Sequence of chain 1.D:
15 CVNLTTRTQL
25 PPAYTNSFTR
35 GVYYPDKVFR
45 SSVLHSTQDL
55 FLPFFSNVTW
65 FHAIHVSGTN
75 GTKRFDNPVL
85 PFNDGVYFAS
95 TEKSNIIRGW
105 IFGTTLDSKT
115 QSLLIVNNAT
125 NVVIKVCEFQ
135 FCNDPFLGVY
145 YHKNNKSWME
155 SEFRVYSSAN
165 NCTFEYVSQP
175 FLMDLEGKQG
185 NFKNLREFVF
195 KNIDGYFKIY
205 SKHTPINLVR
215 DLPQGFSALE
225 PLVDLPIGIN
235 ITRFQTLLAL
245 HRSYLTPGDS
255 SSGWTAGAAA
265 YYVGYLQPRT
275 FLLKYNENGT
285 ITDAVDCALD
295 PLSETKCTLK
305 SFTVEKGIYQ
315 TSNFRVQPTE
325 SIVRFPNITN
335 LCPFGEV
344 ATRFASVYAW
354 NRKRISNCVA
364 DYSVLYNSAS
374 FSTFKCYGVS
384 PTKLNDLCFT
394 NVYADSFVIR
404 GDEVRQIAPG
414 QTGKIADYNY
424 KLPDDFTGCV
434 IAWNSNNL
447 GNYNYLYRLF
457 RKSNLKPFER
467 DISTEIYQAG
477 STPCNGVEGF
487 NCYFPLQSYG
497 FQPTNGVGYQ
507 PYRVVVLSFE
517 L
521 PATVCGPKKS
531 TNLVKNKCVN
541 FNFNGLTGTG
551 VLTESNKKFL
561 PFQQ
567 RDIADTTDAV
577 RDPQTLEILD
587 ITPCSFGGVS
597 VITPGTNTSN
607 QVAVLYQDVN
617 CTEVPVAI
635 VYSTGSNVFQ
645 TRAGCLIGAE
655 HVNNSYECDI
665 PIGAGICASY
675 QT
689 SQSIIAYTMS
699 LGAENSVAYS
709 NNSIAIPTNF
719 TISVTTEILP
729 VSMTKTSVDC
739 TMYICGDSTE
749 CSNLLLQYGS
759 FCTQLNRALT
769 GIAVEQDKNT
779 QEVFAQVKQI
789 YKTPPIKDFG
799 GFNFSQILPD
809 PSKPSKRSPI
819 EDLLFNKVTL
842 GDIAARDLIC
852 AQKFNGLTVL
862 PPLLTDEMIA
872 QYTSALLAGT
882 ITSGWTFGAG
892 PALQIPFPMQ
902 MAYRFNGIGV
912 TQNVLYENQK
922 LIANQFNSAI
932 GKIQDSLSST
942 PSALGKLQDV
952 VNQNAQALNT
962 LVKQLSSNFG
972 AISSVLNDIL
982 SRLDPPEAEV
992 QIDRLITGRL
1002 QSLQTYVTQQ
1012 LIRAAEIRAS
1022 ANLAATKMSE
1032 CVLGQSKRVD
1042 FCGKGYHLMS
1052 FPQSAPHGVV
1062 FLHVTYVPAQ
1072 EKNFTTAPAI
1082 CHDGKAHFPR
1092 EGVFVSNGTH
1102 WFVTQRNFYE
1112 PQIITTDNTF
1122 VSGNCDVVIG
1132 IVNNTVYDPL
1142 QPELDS

The small molecule below binds the protein below.
Small molecule (SMILES): CC(=O)N[C@H]1[C@H](O[C@H]2[C@H](O)[C@@H](NC(C)=O)CO[C@@H]2CO)O[C@H](CO)[C@@H](O)[C@@H]1O

Binding-site contacts:
Ligand atom C7 contacts residue HIS1101 of chain 1.D at 4.4 Å.
Ligand atom C2 contacts residue ASN1098 of chain 1.D at 2.5 Å.
Ligand atom C6 contacts residue PHE1103 of chain 1.D at 3.8 Å (hydrophobic).
Ligand atom C1 contacts residue THR1100 of chain 1.D at 4.5 Å.
Ligand atom C5 contacts residue PHE1103 of chain 1.D at 4.2 Å (hydrophobic).
Ligand atom C7 contacts residue ASN1098 of chain 1.D at 3.2 Å.
Ligand atom C3 contacts residue ASN1098 of chain 1.D at 3.8 Å.
Ligand atom C2 contacts residue THR1100 of chain 1.D at 4.3 Å.
Ligand atom N2 contacts residue HIS1101 of chain 1.D at 3.7 Å.
Ligand atom O7 contacts residue ASN1098 of chain 1.D at 3.2 Å (h-bond).
Ligand atom C3 contacts residue THR1100 of chain 1.D at 4.0 Å.
Ligand atom N2 contacts residue THR1100 of chain 1.D at 3.8 Å.
Ligand atom C1 contacts residue ASN1098 of chain 1.D at 1.4 Å.
Ligand atom O5 contacts residue PHE1103 of chain 1.D at 4.2 Å.
Ligand atom C2 contacts residue HIS1101 of chain 1.D at 4.3 Å.
Ligand atom C4 contacts residue HIS1101 of chain 1.D at 3.9 Å.
Ligand atom O4 contacts residue HIS1101 of chain 1.D at 3.5 Å (h-bond).
Ligand atom O5 contacts residue ASN1098 of chain 1.D at 2.4 Å (h-bond).
Ligand atom C5 contacts residue HIS1101 of chain 1.D at 3.8 Å.
Ligand atom C5 contacts residue ASN1098 of chain 1.D at 3.6 Å.
Ligand atom C4 contacts residue ASN1098 of chain 1.D at 4.2 Å.
Ligand atom C8 contacts residue ASN1098 of chain 1.D at 3.9 Å.
Ligand atom C3 contacts residue HIS1101 of chain 1.D at 3.9 Å.
Ligand atom N2 contacts residue ASN1098 of chain 1.D at 2.8 Å (h-bond).
Ligand atom C8 contacts residue HIS1101 of chain 1.D at 4.1 Å.